Binding-site contacts:
Ligand atom C6 contacts residue HIS149 of chain 59.C at 4.1 Å.
Ligand atom O5 contacts residue HIS158 of chain 59.C at 3.2 Å.
Ligand atom O5 contacts residue ASN153 of chain 59.C at 2.2 Å (h-bond).
Ligand atom C7 contacts residue TRP101 of chain 59.E at 4.3 Å (hydrophobic).
Ligand atom C4 contacts residue HIS149 of chain 59.C at 3.7 Å.
Ligand atom C6 contacts residue HIS158 of chain 59.C at 3.9 Å.
Ligand atom C1 contacts residue HIS158 of chain 59.C at 4.1 Å.
Ligand atom C7 contacts residue ASN153 of chain 59.C at 3.6 Å.
Ligand atom O7 contacts residue ASN103 of chain 59.E at 4.5 Å.
Ligand atom C2 contacts residue HIS149 of chain 59.C at 3.6 Å.
Ligand atom O6 contacts residue HIS158 of chain 59.C at 3.4 Å.
Ligand atom O5 contacts residue THR155 of chain 59.C at 3.8 Å.
Ligand atom C5 contacts residue HIS158 of chain 59.C at 4.2 Å.
Ligand atom O7 contacts residue TRP101 of chain 59.E at 3.4 Å (h-bond).
Ligand atom C1 contacts residue HIS149 of chain 59.C at 3.7 Å.
Ligand atom O3 contacts residue HIS149 of chain 59.C at 4.2 Å.
Ligand atom N2 contacts residue ASN153 of chain 59.C at 3.2 Å (h-bond).
Ligand atom C6 contacts residue GLY156 of chain 59.C at 3.8 Å.
Ligand atom C3 contacts residue ASN153 of chain 59.C at 3.9 Å.
Ligand atom C8 contacts residue TRP101 of chain 59.E at 4.4 Å (hydrophobic).
Ligand atom O7 contacts residue ASN153 of chain 59.C at 4.0 Å.
Ligand atom C1 contacts residue ASN153 of chain 59.C at 1.4 Å.
Ligand atom C2 contacts residue ASN153 of chain 59.C at 2.6 Å.
Ligand atom C4 contacts residue ASN153 of chain 59.C at 4.2 Å.
Ligand atom O6 contacts residue HIS149 of chain 59.C at 3.6 Å.
Ligand atom C8 contacts residue HIS149 of chain 59.C at 3.5 Å.
Ligand atom C7 contacts residue GLY102 of chain 59.E at 4.0 Å.
Ligand atom O5 contacts residue GLY156 of chain 59.C at 3.9 Å.
Ligand atom O5 contacts residue HIS149 of chain 59.C at 3.8 Å.
Ligand atom C8 contacts residue ASN153 of chain 59.C at 3.9 Å.
Ligand atom O7 contacts residue GLY102 of chain 59.E at 3.0 Å (h-bond).
Ligand atom C5 contacts residue HIS149 of chain 59.C at 3.6 Å.
Ligand atom C3 contacts residue HIS149 of chain 59.C at 4.3 Å.
Ligand atom C5 contacts residue GLY156 of chain 59.C at 4.0 Å.
Ligand atom C5 contacts residue ASN153 of chain 59.C at 3.6 Å.
Ligand atom C1 contacts residue THR155 of chain 59.C at 3.7 Å.
Ligand atom C8 contacts residue ALA150 of chain 59.C at 4.5 Å (hydrophobic).

Sequence of chain 59.C:
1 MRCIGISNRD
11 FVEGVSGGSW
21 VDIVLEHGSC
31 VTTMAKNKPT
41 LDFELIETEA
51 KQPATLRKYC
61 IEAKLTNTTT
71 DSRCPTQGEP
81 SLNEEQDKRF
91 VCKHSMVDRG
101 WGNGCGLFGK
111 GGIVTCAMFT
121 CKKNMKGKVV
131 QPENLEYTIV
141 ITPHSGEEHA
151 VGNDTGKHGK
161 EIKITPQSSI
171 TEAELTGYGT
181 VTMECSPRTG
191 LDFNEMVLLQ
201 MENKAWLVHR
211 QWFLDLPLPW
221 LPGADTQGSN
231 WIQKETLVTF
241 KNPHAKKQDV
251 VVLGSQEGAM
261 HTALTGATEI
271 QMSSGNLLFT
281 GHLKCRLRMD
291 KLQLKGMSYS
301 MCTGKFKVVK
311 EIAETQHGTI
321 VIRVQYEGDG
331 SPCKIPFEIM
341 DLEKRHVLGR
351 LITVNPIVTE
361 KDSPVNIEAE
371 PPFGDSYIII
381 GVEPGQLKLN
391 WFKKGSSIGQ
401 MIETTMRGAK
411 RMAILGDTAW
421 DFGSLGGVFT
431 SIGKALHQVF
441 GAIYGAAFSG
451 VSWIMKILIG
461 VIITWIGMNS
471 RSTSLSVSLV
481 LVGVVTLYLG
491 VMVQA

Sequence of chain 59.E:
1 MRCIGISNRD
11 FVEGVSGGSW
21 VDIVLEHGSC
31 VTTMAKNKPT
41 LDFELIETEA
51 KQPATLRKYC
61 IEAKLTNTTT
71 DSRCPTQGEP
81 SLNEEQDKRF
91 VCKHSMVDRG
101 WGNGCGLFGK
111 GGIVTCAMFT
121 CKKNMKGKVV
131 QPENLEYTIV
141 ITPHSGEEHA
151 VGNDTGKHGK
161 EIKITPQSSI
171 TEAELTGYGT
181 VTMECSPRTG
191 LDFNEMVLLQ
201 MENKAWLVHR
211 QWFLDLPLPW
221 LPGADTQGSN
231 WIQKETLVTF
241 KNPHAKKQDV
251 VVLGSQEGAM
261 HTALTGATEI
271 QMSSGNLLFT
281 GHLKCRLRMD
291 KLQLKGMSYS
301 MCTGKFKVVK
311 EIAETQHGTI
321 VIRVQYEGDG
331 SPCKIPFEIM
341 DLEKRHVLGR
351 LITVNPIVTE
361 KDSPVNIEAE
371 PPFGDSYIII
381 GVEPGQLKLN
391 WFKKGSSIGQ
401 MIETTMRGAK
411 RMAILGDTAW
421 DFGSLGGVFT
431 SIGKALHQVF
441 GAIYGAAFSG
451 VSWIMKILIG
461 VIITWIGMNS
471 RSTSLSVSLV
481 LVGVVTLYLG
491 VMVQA

The protein below binds the small molecule below.
Small molecule (SMILES): CC(=O)N[C@H]1[C@H](O[C@H]2[C@H](O)[C@@H](NC(C)=O)CO[C@@H]2CO)O[C@H](CO)[C@@H](O)[C@@H]1O